Binding-site contacts:
Ligand atom C01 contacts residue THR250 of chain 1.D at 3.8 Å.
Ligand atom CL1 contacts residue ILE221 of chain 1.E at 3.5 Å.
Ligand atom C05 contacts residue MET253 of chain 1.D at 3.7 Å (hydrophobic).
Ligand atom C13 contacts residue MET253 of chain 1.D at 3.8 Å (hydrophobic).
Ligand atom C19 contacts residue PRO217 of chain 1.E at 3.5 Å (hydrophobic).
Ligand atom N09 contacts residue ASN213 of chain 1.E at 3.2 Å (h-bond).
Ligand atom C19 contacts residue MET253 of chain 1.D at 3.4 Å (hydrophobic).
Ligand atom C10 contacts residue ASN213 of chain 1.E at 3.7 Å.
Ligand atom N18 contacts residue ALA271 of chain 1.D at 3.4 Å.
Ligand atom CL1 contacts residue PRO217 of chain 1.E at 3.8 Å.
Ligand atom C05 contacts residue ASN213 of chain 1.E at 3.3 Å.
Ligand atom N09 contacts residue LEU212 of chain 1.E at 3.8 Å.
Ligand atom O17 contacts residue VAL267 of chain 1.D at 3.0 Å.
Ligand atom C20 contacts residue PRO217 of chain 1.E at 3.7 Å (hydrophobic).
Ligand atom C08 contacts residue ASN213 of chain 1.E at 3.6 Å.
Ligand atom O06 contacts residue ASN213 of chain 1.E at 3.4 Å (h-bond).
Ligand atom N12 contacts residue MET253 of chain 1.D at 3.6 Å.
Ligand atom O11 contacts residue PRO217 of chain 1.E at 3.7 Å.
Ligand atom C01 contacts residue VAL251 of chain 1.E at 3.6 Å (hydrophobic).
Ligand atom C16 contacts residue ALA275 of chain 1.D at 3.6 Å (hydrophobic).
Ligand atom C14 contacts residue ALA275 of chain 1.D at 3.7 Å (hydrophobic).
Ligand atom C08 contacts residue MET253 of chain 1.D at 3.6 Å (hydrophobic).
Ligand atom N09 contacts residue MET253 of chain 1.D at 3.6 Å.
Ligand atom C13 contacts residue LEU212 of chain 1.E at 3.8 Å (hydrophobic).
Ligand atom O11 contacts residue MET253 of chain 1.D at 3.1 Å.
Ligand atom O11 contacts residue LEU212 of chain 1.E at 3.1 Å (h-bond).
Ligand atom O17 contacts residue ALA271 of chain 1.D at 3.6 Å.
Ligand atom C14 contacts residue MET253 of chain 1.D at 3.7 Å (hydrophobic).
Ligand atom C16 contacts residue POV1 of chain 1.RA at 3.6 Å.
Ligand atom N12 contacts residue LEU212 of chain 1.E at 3.4 Å (h-bond).
Ligand atom C07 contacts residue ASN213 of chain 1.E at 3.3 Å.
Ligand atom O11 contacts residue POV1 of chain 1.RA at 3.4 Å.
Ligand atom O02 contacts residue THR250 of chain 1.D at 3.6 Å.
Ligand atom O17 contacts residue LEU212 of chain 1.E at 3.7 Å.
Ligand atom O02 contacts residue PHE252 of chain 1.E at 3.5 Å.
Ligand atom C01 contacts residue PHE252 of chain 1.E at 3.8 Å (hydrophobic).
Ligand atom N12 contacts residue ASN213 of chain 1.E at 3.2 Å (h-bond).
Ligand atom C10 contacts residue LEU212 of chain 1.E at 3.1 Å (hydrophobic).
Ligand atom C10 contacts residue MET253 of chain 1.D at 3.3 Å (hydrophobic).
Ligand atom CL1 contacts residue MET278 of chain 1.D at 3.4 Å.

Sequence of chain 1.E:
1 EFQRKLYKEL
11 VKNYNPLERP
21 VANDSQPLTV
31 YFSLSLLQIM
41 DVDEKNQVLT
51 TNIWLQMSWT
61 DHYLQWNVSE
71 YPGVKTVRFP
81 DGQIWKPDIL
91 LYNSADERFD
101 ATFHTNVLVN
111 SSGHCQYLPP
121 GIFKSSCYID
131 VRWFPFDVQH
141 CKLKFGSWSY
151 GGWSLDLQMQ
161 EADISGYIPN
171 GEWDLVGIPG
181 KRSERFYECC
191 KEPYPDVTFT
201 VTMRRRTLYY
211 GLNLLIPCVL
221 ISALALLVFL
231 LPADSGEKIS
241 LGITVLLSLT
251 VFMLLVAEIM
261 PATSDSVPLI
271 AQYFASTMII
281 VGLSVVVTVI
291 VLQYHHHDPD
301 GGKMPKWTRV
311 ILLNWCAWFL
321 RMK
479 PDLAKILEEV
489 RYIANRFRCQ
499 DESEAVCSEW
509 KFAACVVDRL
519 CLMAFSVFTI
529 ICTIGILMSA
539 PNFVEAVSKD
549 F

This protein binds this small molecule.
Small molecule (SMILES): COc1cc(OC)c(NC(=O)Nc2cc(C)on2)cc1Cl

Sequence of chain 1.D:
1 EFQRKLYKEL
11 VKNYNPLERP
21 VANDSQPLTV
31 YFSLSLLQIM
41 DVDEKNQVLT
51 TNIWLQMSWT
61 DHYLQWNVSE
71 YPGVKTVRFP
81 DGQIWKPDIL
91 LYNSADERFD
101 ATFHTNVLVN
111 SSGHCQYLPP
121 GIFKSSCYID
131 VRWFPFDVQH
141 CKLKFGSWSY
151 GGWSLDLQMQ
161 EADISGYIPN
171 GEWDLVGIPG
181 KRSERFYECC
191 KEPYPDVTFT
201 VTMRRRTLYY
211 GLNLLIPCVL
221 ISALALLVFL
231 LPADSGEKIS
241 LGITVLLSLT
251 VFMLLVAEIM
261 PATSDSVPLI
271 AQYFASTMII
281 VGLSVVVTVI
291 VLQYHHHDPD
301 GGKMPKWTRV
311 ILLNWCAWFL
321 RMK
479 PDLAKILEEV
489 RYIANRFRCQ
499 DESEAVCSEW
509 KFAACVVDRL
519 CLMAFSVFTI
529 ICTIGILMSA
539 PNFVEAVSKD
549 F